Sequence of chain 1.C:
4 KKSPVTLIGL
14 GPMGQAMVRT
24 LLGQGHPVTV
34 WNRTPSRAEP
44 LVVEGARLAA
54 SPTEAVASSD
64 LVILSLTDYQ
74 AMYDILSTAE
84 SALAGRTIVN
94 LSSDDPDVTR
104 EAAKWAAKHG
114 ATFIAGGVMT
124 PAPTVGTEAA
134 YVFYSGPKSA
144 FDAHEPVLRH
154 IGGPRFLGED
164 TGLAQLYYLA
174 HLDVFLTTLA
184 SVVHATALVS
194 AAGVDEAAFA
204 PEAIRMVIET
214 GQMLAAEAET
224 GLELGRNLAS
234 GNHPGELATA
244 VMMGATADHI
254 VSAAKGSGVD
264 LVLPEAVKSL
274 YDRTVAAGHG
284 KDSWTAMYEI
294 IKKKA

Binding-site contacts:
Ligand atom C9 contacts residue THR123 of chain 1.C at 3.8 Å.
Ligand atom C9 contacts residue MET122 of chain 1.C at 3.7 Å (hydrophobic).
Ligand atom C3 contacts residue MET246 of chain 1.B at 4.3 Å (hydrophobic).
Ligand atom C8 contacts residue PHE178 of chain 1.C at 4.4 Å (hydrophobic).
Ligand atom C1 contacts residue ALA241 of chain 1.B at 3.8 Å (hydrophobic).
Ligand atom C5 contacts residue MET245 of chain 1.B at 3.6 Å (hydrophobic).
Ligand atom C1 contacts residue NAP1 of chain 1.Q at 4.1 Å.
Ligand atom C8 contacts residue MET216 of chain 1.B at 4.3 Å (hydrophobic).
Ligand atom C9 contacts residue MET216 of chain 1.B at 4.1 Å (hydrophobic).
Ligand atom C1 contacts residue PHE178 of chain 1.C at 4.0 Å (hydrophobic).
Ligand atom C9 contacts residue MET209 of chain 1.B at 4.0 Å (hydrophobic).
Ligand atom C2 contacts residue MET245 of chain 1.B at 4.3 Å (hydrophobic).
Ligand atom C2 contacts residue PHE178 of chain 1.C at 4.4 Å (hydrophobic).
Ligand atom C2 contacts residue MET246 of chain 1.B at 3.8 Å (hydrophobic).
Ligand atom C5 contacts residue NAP1 of chain 1.Q at 4.5 Å.
Ligand atom C3 contacts residue NAP1 of chain 1.Q at 3.9 Å.
Ligand atom C8 contacts residue PRO124 of chain 1.C at 4.0 Å (hydrophobic).
Ligand atom C7 contacts residue PHE178 of chain 1.C at 4.0 Å (hydrophobic).
Ligand atom C6 contacts residue NAP1 of chain 1.Q at 3.7 Å.
Ligand atom C2 contacts residue NAP1 of chain 1.Q at 3.4 Å.
Ligand atom C1 contacts residue MET246 of chain 1.B at 3.9 Å (hydrophobic).
Ligand atom C4 contacts residue NAP1 of chain 1.Q at 3.5 Å.
Ligand atom C6 contacts residue PRO124 of chain 1.C at 4.4 Å (hydrophobic).
Ligand atom C4 contacts residue LEU175 of chain 1.C at 4.1 Å (hydrophobic).
Ligand atom C1 contacts residue LEU225 of chain 1.B at 3.6 Å (hydrophobic).
Ligand atom C5 contacts residue MET246 of chain 1.B at 3.4 Å (hydrophobic).
Ligand atom C3 contacts residue PHE178 of chain 1.C at 3.7 Å (hydrophobic).
Ligand atom C5 contacts residue LEU175 of chain 1.C at 3.8 Å (hydrophobic).
Ligand atom C2 contacts residue ALA241 of chain 1.B at 3.6 Å (hydrophobic).
Ligand atom C6 contacts residue PHE178 of chain 1.C at 3.9 Å (hydrophobic).
Ligand atom C7 contacts residue LEU175 of chain 1.C at 4.4 Å (hydrophobic).
Ligand atom C1 contacts residue TRP287 of chain 1.B at 4.3 Å (hydrophobic).
Ligand atom C8 contacts residue THR123 of chain 1.C at 3.9 Å.
Ligand atom C4 contacts residue TYR171 of chain 1.C at 3.8 Å (hydrophobic).
Ligand atom C4 contacts residue MET245 of chain 1.B at 4.4 Å (hydrophobic).
Ligand atom C8 contacts residue MET122 of chain 1.C at 4.3 Å (hydrophobic).
Ligand atom C7 contacts residue NAP1 of chain 1.Q at 4.2 Å.
Ligand atom C5 contacts residue TYR171 of chain 1.C at 4.1 Å (hydrophobic).

This small molecule binds to this protein.
Small molecule (SMILES): CCCCC(CC)CC

Sequence of chain 1.B:
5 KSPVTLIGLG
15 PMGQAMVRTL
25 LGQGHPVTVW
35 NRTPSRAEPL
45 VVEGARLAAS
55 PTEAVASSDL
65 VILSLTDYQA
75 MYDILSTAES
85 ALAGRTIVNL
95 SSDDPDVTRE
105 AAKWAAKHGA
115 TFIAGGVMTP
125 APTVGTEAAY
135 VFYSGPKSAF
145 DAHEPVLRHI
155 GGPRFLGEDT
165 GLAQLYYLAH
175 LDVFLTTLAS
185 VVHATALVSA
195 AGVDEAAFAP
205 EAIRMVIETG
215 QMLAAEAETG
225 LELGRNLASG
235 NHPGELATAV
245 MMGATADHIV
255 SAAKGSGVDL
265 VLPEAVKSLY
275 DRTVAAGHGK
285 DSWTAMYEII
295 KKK